A small-molecule ligand and the protein it binds are described below.
Small molecule (SMILES): Nc1cc[n+]([C@@H]2O[C@H](COP(=O)(O)O)[C@@H](O)[C@H]2O)c(=O)[nH]1

Binding-site contacts:
Ligand atom C1' contacts residue GLY152 of chain 2.A at 3.7 Å.
Ligand atom C5 contacts residue SER161 of chain 2.A at 3.2 Å.
Ligand atom O2' contacts residue GLY133 of chain 2.A at 3.2 Å (h-bond).
Ligand atom OP3 contacts residue ASN31 of chain 2.A at 3.4 Å (h-bond).
Ligand atom N3 contacts residue ASP154 of chain 2.A at 3.5 Å (salt-bridge).
Ligand atom O3' contacts residue SER132 of chain 2.A at 3.1 Å (h-bond).
Ligand atom C6 contacts residue GLY10 of chain 2.A at 3.6 Å.
Ligand atom O2 contacts residue GLY152 of chain 2.A at 3.7 Å.
Ligand atom O2 contacts residue ILE153 of chain 2.A at 3.3 Å.
Ligand atom C2' contacts residue TYR156 of chain 2.A at 3.7 Å (hydrophobic).
Ligand atom N3 contacts residue PHE155 of chain 2.A at 3.4 Å (h-bond).
Ligand atom O2 contacts residue PHE155 of chain 2.A at 3.3 Å (h-bond).
Ligand atom N3 contacts residue TYR156 of chain 2.A at 3.3 Å (h-bond).
Ligand atom C3' contacts residue TYR156 of chain 2.A at 3.2 Å (hydrophobic).
Ligand atom O3' contacts residue THR131 of chain 2.A at 3.3 Å.
Ligand atom P contacts residue ASN31 of chain 2.A at 3.7 Å.
Ligand atom C4 contacts residue TYR156 of chain 2.A at 3.7 Å (hydrophobic).
Ligand atom C5 contacts residue TYR156 of chain 2.A at 3.5 Å (hydrophobic).
Ligand atom O2' contacts residue THR131 of chain 2.A at 2.6 Å (h-bond).
Ligand atom O3' contacts residue TYR156 of chain 2.A at 3.6 Å.
Ligand atom O4' contacts residue GLY8 of chain 2.A at 3.0 Å.
Ligand atom OP3 contacts residue TYR156 of chain 2.A at 3.4 Å (h-bond).
Ligand atom P contacts residue TYR156 of chain 2.A at 3.5 Å.
Ligand atom OP2 contacts residue ASN31 of chain 2.A at 2.8 Å (h-bond).
Ligand atom C2' contacts residue THR131 of chain 2.A at 3.5 Å.
Ligand atom C2 contacts residue PHE155 of chain 2.A at 3.7 Å (hydrophobic).
Ligand atom C5 contacts residue GLY10 of chain 2.A at 3.7 Å.
Ligand atom C4 contacts residue SER161 of chain 2.A at 3.2 Å.
Ligand atom C5' contacts residue CYS30 of chain 2.A at 3.4 Å (hydrophobic).
Ligand atom O2 contacts residue ASP154 of chain 2.A at 2.8 Å (salt-bridge).
Ligand atom OP1 contacts residue TYR156 of chain 2.A at 2.9 Å (h-bond).
Ligand atom O3' contacts residue GLY133 of chain 2.A at 3.7 Å.
Ligand atom N4 contacts residue SER161 of chain 2.A at 2.5 Å (h-bond).
Ligand atom N1 contacts residue GLY152 of chain 2.A at 3.7 Å.
Ligand atom OP1 contacts residue TYR162 of chain 2.A at 2.6 Å (h-bond).
Ligand atom O5' contacts residue TYR162 of chain 2.A at 3.7 Å.
Ligand atom C2 contacts residue GLY152 of chain 2.A at 3.7 Å.
Ligand atom C2 contacts residue ASP154 of chain 2.A at 3.4 Å.
Ligand atom O4' contacts residue ASN9 of chain 2.A at 2.9 Å (h-bond).
Ligand atom N4 contacts residue TYR156 of chain 2.A at 3.5 Å.

Sequence of chain 2.A:
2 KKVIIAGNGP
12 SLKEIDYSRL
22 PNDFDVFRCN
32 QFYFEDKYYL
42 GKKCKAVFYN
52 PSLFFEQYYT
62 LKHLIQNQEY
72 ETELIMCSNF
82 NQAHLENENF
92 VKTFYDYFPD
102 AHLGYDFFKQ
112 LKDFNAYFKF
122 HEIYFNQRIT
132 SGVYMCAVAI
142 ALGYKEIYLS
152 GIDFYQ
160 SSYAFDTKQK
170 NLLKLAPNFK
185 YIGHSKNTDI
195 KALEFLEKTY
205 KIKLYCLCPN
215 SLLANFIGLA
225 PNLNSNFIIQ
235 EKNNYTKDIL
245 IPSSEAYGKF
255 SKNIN